Sequence of chain 1.I:
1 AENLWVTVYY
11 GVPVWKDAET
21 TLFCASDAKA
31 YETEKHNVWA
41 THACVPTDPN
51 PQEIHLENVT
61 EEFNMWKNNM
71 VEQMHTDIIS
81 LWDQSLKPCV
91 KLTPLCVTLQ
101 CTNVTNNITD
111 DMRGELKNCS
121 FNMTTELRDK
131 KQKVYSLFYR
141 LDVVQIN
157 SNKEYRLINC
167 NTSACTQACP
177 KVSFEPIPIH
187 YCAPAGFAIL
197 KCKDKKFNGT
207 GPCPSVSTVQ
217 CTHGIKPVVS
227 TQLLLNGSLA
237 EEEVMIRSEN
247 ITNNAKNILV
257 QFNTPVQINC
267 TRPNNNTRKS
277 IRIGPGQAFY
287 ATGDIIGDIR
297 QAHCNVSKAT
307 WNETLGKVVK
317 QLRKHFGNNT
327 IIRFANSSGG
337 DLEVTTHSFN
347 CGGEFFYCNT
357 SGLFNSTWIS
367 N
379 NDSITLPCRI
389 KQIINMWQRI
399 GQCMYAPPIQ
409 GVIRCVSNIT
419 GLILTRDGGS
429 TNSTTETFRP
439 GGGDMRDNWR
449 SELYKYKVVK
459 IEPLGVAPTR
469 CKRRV

A small-molecule ligand and the protein it binds are described below.
Small molecule (SMILES): CC(=O)N[C@H]1[C@H](O[C@H]2[C@H](O)[C@@H](NC(C)=O)CO[C@@H]2CO)O[C@H](CO)[C@@H](O)[C@@H]1O

Binding-site contacts:
Ligand atom C6 contacts residue GLN263 of chain 1.I at 4.4 Å.
Ligand atom C2 contacts residue ASN265 of chain 1.I at 2.5 Å.
Ligand atom C5 contacts residue GLN263 of chain 1.I at 3.5 Å.
Ligand atom C4 contacts residue GLN263 of chain 1.I at 4.2 Å.
Ligand atom O6 contacts residue GLN263 of chain 1.I at 4.2 Å.
Ligand atom O4 contacts residue GLN263 of chain 1.I at 4.4 Å.
Ligand atom C8 contacts residue ASN265 of chain 1.I at 4.4 Å.
Ligand atom C1 contacts residue ASN265 of chain 1.I at 1.4 Å.
Ligand atom C7 contacts residue ASN265 of chain 1.I at 3.2 Å.
Ligand atom C3 contacts residue ASN265 of chain 1.I at 3.8 Å.
Ligand atom C8 contacts residue VAL302 of chain 1.I at 3.8 Å (hydrophobic).
Ligand atom O7 contacts residue ASN265 of chain 1.I at 3.1 Å (h-bond).
Ligand atom O5 contacts residue ASN265 of chain 1.I at 2.3 Å (h-bond).
Ligand atom O6 contacts residue ASN265 of chain 1.I at 4.3 Å.
Ligand atom C1 contacts residue GLN263 of chain 1.I at 3.8 Å.
Ligand atom C8 contacts residue SER303 of chain 1.I at 3.8 Å.
Ligand atom C7 contacts residue ASN301 of chain 1.I at 4.3 Å.
Ligand atom O7 contacts residue ASN301 of chain 1.I at 3.8 Å.
Ligand atom N2 contacts residue ASN265 of chain 1.I at 2.9 Å (h-bond).
Ligand atom O5 contacts residue GLN263 of chain 1.I at 3.9 Å.
Ligand atom C5 contacts residue ASN265 of chain 1.I at 3.6 Å.
Ligand atom C4 contacts residue ASN265 of chain 1.I at 4.2 Å.
Ligand atom C8 contacts residue SER381 of chain 1.I at 4.0 Å.
Ligand atom C8 contacts residue ASN301 of chain 1.I at 4.2 Å.
Ligand atom O6 contacts residue VAL414 of chain 1.I at 3.5 Å.
Ligand atom C2 contacts residue GLN263 of chain 1.I at 4.5 Å.
Ligand atom C3 contacts residue GLN263 of chain 1.I at 4.1 Å.